Sequence of chain 1.A:
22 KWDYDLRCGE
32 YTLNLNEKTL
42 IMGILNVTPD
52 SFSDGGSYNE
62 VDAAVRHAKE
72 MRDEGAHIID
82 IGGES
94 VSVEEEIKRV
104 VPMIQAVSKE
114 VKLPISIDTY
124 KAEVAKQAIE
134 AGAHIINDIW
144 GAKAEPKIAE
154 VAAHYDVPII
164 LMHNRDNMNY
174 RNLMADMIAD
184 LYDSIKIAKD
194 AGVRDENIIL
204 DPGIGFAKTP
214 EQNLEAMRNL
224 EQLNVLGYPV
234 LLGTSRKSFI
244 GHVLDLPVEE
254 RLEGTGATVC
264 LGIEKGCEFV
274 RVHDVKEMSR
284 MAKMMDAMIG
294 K

The protein below binds the small molecule below.
Small molecule (SMILES): Nc1nc2ncc(CO[P](=O)(O)OP(=O)(O)O)nc2c(=O)[nH]1

Binding-site contacts:
Ligand atom N5 contacts residue ILE142 of chain 1.A at 3.7 Å.
Ligand atom O8 contacts residue LYS240 of chain 1.A at 3.0 Å (salt-bridge).
Ligand atom N4 contacts residue ILE142 of chain 1.A at 3.5 Å.
Ligand atom N5 contacts residue ASN140 of chain 1.A at 3.2 Å (h-bond).
Ligand atom N4 contacts residue ARG274 of chain 1.A at 3.4 Å (salt-bridge).
Ligand atom N5 contacts residue ARG274 of chain 1.A at 3.8 Å.
Ligand atom C10 contacts residue ARG274 of chain 1.A at 3.6 Å.
Ligand atom N4 contacts residue ASP121 of chain 1.A at 3.3 Å (salt-bridge).
Ligand atom C2 contacts residue PHE209 of chain 1.A at 3.8 Å (hydrophobic).
Ligand atom C8 contacts residue MET165 of chain 1.A at 3.6 Å (hydrophobic).
Ligand atom N6 contacts residue ILE163 of chain 1.A at 3.6 Å.
Ligand atom N6 contacts residue ASP204 of chain 1.A at 3.0 Å (salt-bridge).
Ligand atom C3 contacts residue ASP121 of chain 1.A at 3.7 Å.
Ligand atom C8 contacts residue ASP204 of chain 1.A at 3.6 Å.
Ligand atom N7 contacts residue MET165 of chain 1.A at 3.6 Å (h-bond).
Ligand atom N1 contacts residue PHE209 of chain 1.A at 3.6 Å.
Ligand atom N6 contacts residue LEU234 of chain 1.A at 3.9 Å.
Ligand atom C10 contacts residue ILE142 of chain 1.A at 3.6 Å (hydrophobic).
Ligand atom C2 contacts residue ARG274 of chain 1.A at 3.5 Å.
Ligand atom N1 contacts residue ARG274 of chain 1.A at 3.5 Å (salt-bridge).
Ligand atom C9 contacts residue ARG274 of chain 1.A at 3.7 Å.
Ligand atom O3P contacts residue SER86 of chain 1.A at 3.6 Å.
Ligand atom O2P contacts residue SER86 of chain 1.A at 2.7 Å (h-bond).
Ligand atom O4P contacts residue ARG274 of chain 1.A at 3.1 Å (salt-bridge).
Ligand atom N6 contacts residue ASN140 of chain 1.A at 2.6 Å (h-bond).
Ligand atom C8 contacts residue LYS240 of chain 1.A at 3.9 Å.
Ligand atom O5P contacts residue ILE45 of chain 1.A at 3.6 Å.
Ligand atom C6 contacts residue ASP204 of chain 1.A at 3.2 Å.
Ligand atom O4P contacts residue HIS276 of chain 1.A at 3.8 Å.
Ligand atom C11 contacts residue LYS240 of chain 1.A at 3.9 Å.
Ligand atom O8 contacts residue GLY236 of chain 1.A at 3.1 Å (h-bond).
Ligand atom P2 contacts residue HIS276 of chain 1.A at 3.7 Å.
Ligand atom O6P contacts residue ARG274 of chain 1.A at 2.6 Å (salt-bridge).
Ligand atom N1 contacts residue LYS240 of chain 1.A at 3.0 Å (salt-bridge).
Ligand atom P1 contacts residue SER86 of chain 1.A at 3.9 Å.
Ligand atom C3 contacts residue ARG274 of chain 1.A at 3.4 Å.
Ligand atom N7 contacts residue ASP204 of chain 1.A at 2.6 Å (salt-bridge).
Ligand atom P2 contacts residue ARG274 of chain 1.A at 3.7 Å.
Ligand atom O5P contacts residue HIS276 of chain 1.A at 2.5 Å (h-bond).
Ligand atom C6 contacts residue ASN140 of chain 1.A at 3.5 Å.